Binding-site contacts:
Ligand atom C1 contacts residue ASN118 of chain 1.C at 1.4 Å.
Ligand atom C8 contacts residue GLU115 of chain 1.C at 3.8 Å.
Ligand atom C7 contacts residue ASN118 of chain 1.C at 3.6 Å.
Ligand atom C1 contacts residue ASP117 of chain 1.C at 4.4 Å.
Ligand atom O7 contacts residue ASN118 of chain 1.C at 3.6 Å.
Ligand atom O5 contacts residue ASN118 of chain 1.C at 2.2 Å (h-bond).
Ligand atom C8 contacts residue ARG114 of chain 1.C at 4.0 Å.
Ligand atom C3 contacts residue ASN118 of chain 1.C at 3.9 Å.
Ligand atom N2 contacts residue ASN118 of chain 1.C at 3.2 Å (h-bond).
Ligand atom C4 contacts residue ASN118 of chain 1.C at 4.2 Å.
Ligand atom C6 contacts residue ASN118 of chain 1.C at 4.4 Å.
Ligand atom C5 contacts residue ASN118 of chain 1.C at 3.5 Å.
Ligand atom C2 contacts residue ASN118 of chain 1.C at 2.7 Å.

A small-molecule ligand and the protein it binds are described below.
Small molecule (SMILES): CC(=O)N[C@@H]1[C@@H](O)[C@H](O)[C@@H](CO)O[C@H]1O

Sequence of chain 1.C:
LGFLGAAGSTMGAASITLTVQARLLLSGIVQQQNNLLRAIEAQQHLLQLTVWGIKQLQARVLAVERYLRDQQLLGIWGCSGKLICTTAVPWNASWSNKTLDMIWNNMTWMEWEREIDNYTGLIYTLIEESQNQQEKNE